Sequence of chain 1.E:
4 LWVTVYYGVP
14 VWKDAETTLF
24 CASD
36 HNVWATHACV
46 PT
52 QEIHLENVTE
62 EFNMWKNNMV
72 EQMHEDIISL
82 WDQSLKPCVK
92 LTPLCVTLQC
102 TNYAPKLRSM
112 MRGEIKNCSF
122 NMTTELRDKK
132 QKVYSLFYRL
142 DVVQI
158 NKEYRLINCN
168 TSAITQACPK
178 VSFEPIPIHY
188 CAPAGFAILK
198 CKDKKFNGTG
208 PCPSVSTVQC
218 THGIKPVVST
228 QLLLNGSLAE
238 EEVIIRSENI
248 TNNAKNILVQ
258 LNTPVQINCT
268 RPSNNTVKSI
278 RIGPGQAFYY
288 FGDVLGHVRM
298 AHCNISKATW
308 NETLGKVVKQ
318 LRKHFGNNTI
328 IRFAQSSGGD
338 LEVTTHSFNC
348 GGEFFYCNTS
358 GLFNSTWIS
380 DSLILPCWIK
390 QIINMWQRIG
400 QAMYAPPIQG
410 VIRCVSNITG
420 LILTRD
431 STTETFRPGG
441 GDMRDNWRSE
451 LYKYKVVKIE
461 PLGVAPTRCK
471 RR

A protein and the small-molecule ligand that binds it are described below.
Small molecule (SMILES): CC(=O)N[C@@H]1[C@@H](O)[C@H](O)[C@@H](CO)O[C@H]1O

Binding-site contacts:
Ligand atom O5 contacts residue ASN416 of chain 1.E at 2.3 Å (h-bond).
Ligand atom O7 contacts residue ASN416 of chain 1.E at 3.7 Å.
Ligand atom O6 contacts residue PRO261 of chain 1.E at 3.8 Å.
Ligand atom C8 contacts residue ASN232 of chain 1.E at 4.0 Å.
Ligand atom C5 contacts residue ASN416 of chain 1.E at 3.6 Å.
Ligand atom C1 contacts residue PRO261 of chain 1.E at 4.2 Å (hydrophobic).
Ligand atom O6 contacts residue LEU235 of chain 1.E at 4.3 Å.
Ligand atom C4 contacts residue ASN416 of chain 1.E at 4.2 Å.
Ligand atom O7 contacts residue NAG1 of chain 1.I at 4.5 Å.
Ligand atom C3 contacts residue ASN416 of chain 1.E at 3.7 Å.
Ligand atom N2 contacts residue ASN416 of chain 1.E at 2.9 Å (h-bond).
Ligand atom O5 contacts residue PRO261 of chain 1.E at 3.8 Å.
Ligand atom C7 contacts residue ASN232 of chain 1.E at 4.3 Å.
Ligand atom C8 contacts residue NAG1 of chain 1.I at 3.7 Å.
Ligand atom O7 contacts residue ASN232 of chain 1.E at 4.0 Å.
Ligand atom C7 contacts residue ASN416 of chain 1.E at 3.5 Å.
Ligand atom C8 contacts residue SER415 of chain 1.E at 4.3 Å.
Ligand atom C2 contacts residue ASN416 of chain 1.E at 2.4 Å.
Ligand atom C8 contacts residue VAL414 of chain 1.E at 3.7 Å (hydrophobic).
Ligand atom C1 contacts residue ASN416 of chain 1.E at 1.4 Å.
Ligand atom C8 contacts residue ASN416 of chain 1.E at 4.1 Å.